Binding-site contacts:
Ligand atom C1 contacts residue GLU192 of chain 1.A at 4.2 Å.
Ligand atom O3 contacts residue ALA280 of chain 1.A at 3.7 Å.
Ligand atom O1 contacts residue HIS269 of chain 1.A at 4.0 Å.
Ligand atom O1 contacts residue GLU192 of chain 1.A at 3.0 Å (salt-bridge).
Ligand atom C5 contacts residue VAL271 of chain 1.A at 3.9 Å (hydrophobic).
Ligand atom O1 contacts residue ARG1 of chain 1.G at 4.0 Å.
Ligand atom C3 contacts residue LEU174 of chain 1.A at 3.8 Å (hydrophobic).
Ligand atom C5 contacts residue ARG278 of chain 1.A at 3.5 Å.
Ligand atom C5 contacts residue ALA280 of chain 1.A at 3.9 Å (hydrophobic).
Ligand atom C2 contacts residue HIS269 of chain 1.A at 4.2 Å.
Ligand atom O1 contacts residue HIS190 of chain 1.A at 3.5 Å (h-bond).
Ligand atom O5 contacts residue FE1 of chain 1.E at 2.3 Å.
Ligand atom O5 contacts residue HIS190 of chain 1.A at 3.5 Å (h-bond).
Ligand atom C3 contacts residue VAL271 of chain 1.A at 4.0 Å (hydrophobic).
Ligand atom O4 contacts residue VAL271 of chain 1.A at 3.4 Å.
Ligand atom C1 contacts residue HIS190 of chain 1.A at 4.2 Å.
Ligand atom O2 contacts residue ARG172 of chain 1.A at 2.6 Å (salt-bridge).
Ligand atom O2 contacts residue LEU174 of chain 1.A at 3.5 Å.
Ligand atom O4 contacts residue PHE176 of chain 1.A at 3.3 Å.
Ligand atom C2 contacts residue HIS190 of chain 1.A at 4.2 Å.
Ligand atom C1 contacts residue FE1 of chain 1.E at 2.8 Å.
Ligand atom O2 contacts residue FE1 of chain 1.E at 4.0 Å.
Ligand atom C1 contacts residue ILE187 of chain 1.A at 4.2 Å (hydrophobic).
Ligand atom C2 contacts residue FE1 of chain 1.E at 3.0 Å.
Ligand atom O2 contacts residue ALA282 of chain 1.A at 4.2 Å.
Ligand atom O3 contacts residue ARG278 of chain 1.A at 2.8 Å (salt-bridge).
Ligand atom C4 contacts residue VAL271 of chain 1.A at 4.2 Å (hydrophobic).
Ligand atom C1 contacts residue ALA282 of chain 1.A at 4.1 Å (hydrophobic).
Ligand atom O2 contacts residue ILE187 of chain 1.A at 4.0 Å.
Ligand atom O4 contacts residue ARG278 of chain 1.A at 2.7 Å (salt-bridge).
Ligand atom C3 contacts residue ILE187 of chain 1.A at 4.0 Å (hydrophobic).
Ligand atom O4 contacts residue ALA280 of chain 1.A at 3.7 Å.
Ligand atom O3 contacts residue LEU207 of chain 1.A at 3.8 Å.
Ligand atom C1 contacts residue ARG172 of chain 1.A at 3.4 Å.
Ligand atom O5 contacts residue HIS269 of chain 1.A at 3.0 Å.
Ligand atom O1 contacts residue FE1 of chain 1.E at 2.0 Å.
Ligand atom O1 contacts residue ARG172 of chain 1.A at 3.4 Å (salt-bridge).
Ligand atom C2 contacts residue ILE187 of chain 1.A at 4.1 Å (hydrophobic).
Ligand atom O5 contacts residue GLU192 of chain 1.A at 4.1 Å.
Ligand atom O1 contacts residue PHE284 of chain 1.A at 3.8 Å.

This protein binds this small molecule.
Small molecule (SMILES): O=C(O)CCC(=O)C(=O)O

Sequence of chain 1.A:
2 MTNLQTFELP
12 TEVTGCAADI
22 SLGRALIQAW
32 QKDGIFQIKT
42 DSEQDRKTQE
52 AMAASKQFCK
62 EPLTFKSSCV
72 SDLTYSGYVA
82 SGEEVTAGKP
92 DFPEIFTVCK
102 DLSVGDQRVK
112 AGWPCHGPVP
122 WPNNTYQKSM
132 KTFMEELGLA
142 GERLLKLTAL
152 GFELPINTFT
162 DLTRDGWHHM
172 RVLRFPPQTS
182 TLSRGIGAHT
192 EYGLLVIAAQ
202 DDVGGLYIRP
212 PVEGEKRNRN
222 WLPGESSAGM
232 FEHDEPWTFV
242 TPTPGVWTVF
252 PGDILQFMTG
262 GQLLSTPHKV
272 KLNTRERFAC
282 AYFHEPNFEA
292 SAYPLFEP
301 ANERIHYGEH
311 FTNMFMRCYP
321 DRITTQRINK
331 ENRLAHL